This protein binds this small molecule.
Small molecule (SMILES): CC(=O)N[C@@H]1[C@@H](O)[C@H](O)[C@@H](CO)O[C@H]1O

Binding-site contacts:
Ligand atom C2 contacts residue ASN1105 of chain 1.A at 2.4 Å.
Ligand atom C8 contacts residue ASN1105 of chain 1.A at 3.9 Å.
Ligand atom C5 contacts residue ASN1105 of chain 1.A at 3.7 Å.
Ligand atom C7 contacts residue ASN1105 of chain 1.A at 3.3 Å.
Ligand atom C3 contacts residue ASN1105 of chain 1.A at 3.8 Å.
Ligand atom O5 contacts residue ASN1105 of chain 1.A at 2.4 Å (h-bond).
Ligand atom C1 contacts residue ASN1105 of chain 1.A at 1.4 Å.
Ligand atom C4 contacts residue ASN1105 of chain 1.A at 4.2 Å.
Ligand atom O7 contacts residue ASN1105 of chain 1.A at 3.8 Å.
Ligand atom N2 contacts residue ASN1105 of chain 1.A at 2.8 Å (h-bond).

Sequence of chain 1.A:
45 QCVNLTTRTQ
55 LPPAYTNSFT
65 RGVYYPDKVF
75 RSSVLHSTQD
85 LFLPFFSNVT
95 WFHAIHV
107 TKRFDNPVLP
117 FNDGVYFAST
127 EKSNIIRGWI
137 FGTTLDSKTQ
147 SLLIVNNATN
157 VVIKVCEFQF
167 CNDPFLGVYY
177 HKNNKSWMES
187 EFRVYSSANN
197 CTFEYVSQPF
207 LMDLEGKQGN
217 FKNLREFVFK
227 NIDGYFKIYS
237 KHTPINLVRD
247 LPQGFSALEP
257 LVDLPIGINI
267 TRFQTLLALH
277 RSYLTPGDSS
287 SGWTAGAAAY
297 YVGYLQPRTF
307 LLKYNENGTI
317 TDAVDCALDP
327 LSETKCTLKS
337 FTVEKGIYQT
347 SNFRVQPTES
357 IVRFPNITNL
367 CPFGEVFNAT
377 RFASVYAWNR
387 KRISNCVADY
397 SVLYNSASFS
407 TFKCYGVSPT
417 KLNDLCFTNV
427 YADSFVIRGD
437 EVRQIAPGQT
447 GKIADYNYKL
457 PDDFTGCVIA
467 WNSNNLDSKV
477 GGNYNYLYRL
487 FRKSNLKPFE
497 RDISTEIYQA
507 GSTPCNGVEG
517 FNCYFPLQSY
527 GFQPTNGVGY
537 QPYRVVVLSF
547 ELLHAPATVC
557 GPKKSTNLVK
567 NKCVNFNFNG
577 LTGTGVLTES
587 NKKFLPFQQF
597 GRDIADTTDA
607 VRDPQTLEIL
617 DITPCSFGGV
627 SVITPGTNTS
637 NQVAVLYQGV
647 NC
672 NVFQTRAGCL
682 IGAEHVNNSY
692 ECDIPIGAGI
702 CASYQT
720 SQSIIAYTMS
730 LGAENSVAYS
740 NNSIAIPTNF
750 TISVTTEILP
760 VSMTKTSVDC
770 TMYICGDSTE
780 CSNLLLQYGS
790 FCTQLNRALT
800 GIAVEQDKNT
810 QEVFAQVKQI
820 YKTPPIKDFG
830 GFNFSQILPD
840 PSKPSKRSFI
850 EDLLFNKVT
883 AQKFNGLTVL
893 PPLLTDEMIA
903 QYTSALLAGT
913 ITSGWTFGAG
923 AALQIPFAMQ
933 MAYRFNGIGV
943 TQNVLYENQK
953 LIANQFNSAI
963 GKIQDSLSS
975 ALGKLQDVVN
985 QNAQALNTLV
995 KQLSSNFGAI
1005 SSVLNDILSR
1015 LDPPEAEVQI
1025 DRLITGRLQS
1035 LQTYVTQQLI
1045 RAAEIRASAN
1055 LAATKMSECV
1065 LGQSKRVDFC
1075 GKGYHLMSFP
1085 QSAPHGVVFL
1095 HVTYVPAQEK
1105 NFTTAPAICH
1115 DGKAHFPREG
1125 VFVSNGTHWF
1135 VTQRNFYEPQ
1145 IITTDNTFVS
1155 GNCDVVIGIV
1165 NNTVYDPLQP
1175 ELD